Sequence of chain 1.B:
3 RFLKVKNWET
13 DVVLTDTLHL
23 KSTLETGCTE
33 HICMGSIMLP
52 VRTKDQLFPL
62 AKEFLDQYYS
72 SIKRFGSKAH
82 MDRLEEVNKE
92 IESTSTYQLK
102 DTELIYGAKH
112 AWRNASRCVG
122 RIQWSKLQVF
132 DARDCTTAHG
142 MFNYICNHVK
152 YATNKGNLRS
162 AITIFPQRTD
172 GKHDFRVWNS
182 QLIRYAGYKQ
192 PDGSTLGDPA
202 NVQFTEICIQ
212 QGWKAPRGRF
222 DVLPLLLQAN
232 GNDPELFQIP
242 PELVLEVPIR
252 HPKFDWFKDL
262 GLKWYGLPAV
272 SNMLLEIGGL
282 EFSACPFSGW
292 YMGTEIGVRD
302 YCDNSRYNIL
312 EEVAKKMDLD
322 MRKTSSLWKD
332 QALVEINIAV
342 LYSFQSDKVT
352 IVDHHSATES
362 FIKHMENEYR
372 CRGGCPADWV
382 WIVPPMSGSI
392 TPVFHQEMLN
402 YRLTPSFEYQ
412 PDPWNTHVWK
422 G

The protein below binds the small molecule below.
Small molecule (SMILES): [H]/N=C(\CS)NCCC[C@H](N)C(=O)O

Binding-site contacts:
Ligand atom NE contacts residue GLU296 of chain 1.B at 3.6 Å.
Ligand atom C1 contacts residue PRO269 of chain 1.B at 3.9 Å (hydrophobic).
Ligand atom CD contacts residue HEM1 of chain 1.H at 3.8 Å.
Ligand atom C contacts residue GLU296 of chain 1.B at 4.1 Å.
Ligand atom OA1 contacts residue ASP301 of chain 1.B at 3.3 Å (salt-bridge).
Ligand atom OA1 contacts residue TYR266 of chain 1.B at 3.5 Å (h-bond).
Ligand atom NH contacts residue PRO269 of chain 1.B at 3.9 Å.
Ligand atom OA1 contacts residue TYR292 of chain 1.B at 2.8 Å (h-bond).
Ligand atom CB contacts residue GLU296 of chain 1.B at 3.2 Å.
Ligand atom CG contacts residue GLU296 of chain 1.B at 3.5 Å.
Ligand atom C contacts residue GLN182 of chain 1.B at 3.9 Å.
Ligand atom N contacts residue HEM1 of chain 1.H at 3.3 Å (h-bond).
Ligand atom C2 contacts residue HEM1 of chain 1.H at 3.4 Å.
Ligand atom N contacts residue GLU296 of chain 1.B at 2.8 Å (salt-bridge).
Ligand atom C1 contacts residue HEM1 of chain 1.H at 4.1 Å.
Ligand atom OA2 contacts residue TYR292 of chain 1.B at 3.2 Å.
Ligand atom CB contacts residue PRO269 of chain 1.B at 4.1 Å (hydrophobic).
Ligand atom CG contacts residue HEM1 of chain 1.H at 4.1 Å.
Ligand atom CB contacts residue TYR292 of chain 1.B at 4.0 Å (hydrophobic).
Ligand atom NE contacts residue VAL271 of chain 1.B at 4.2 Å.
Ligand atom OA2 contacts residue GLU296 of chain 1.B at 3.3 Å.
Ligand atom NH contacts residue HEM1 of chain 1.H at 3.9 Å.
Ligand atom S3 contacts residue PRO269 of chain 1.B at 3.2 Å (h-bond).
Ligand atom CG contacts residue VAL271 of chain 1.B at 4.0 Å (hydrophobic).
Ligand atom C contacts residue ASP301 of chain 1.B at 3.4 Å.
Ligand atom CA contacts residue GLN182 of chain 1.B at 3.6 Å.
Ligand atom CD contacts residue GLU296 of chain 1.B at 2.9 Å.
Ligand atom NH contacts residue TRP291 of chain 1.B at 3.5 Å (h-bond).
Ligand atom S3 contacts residue SER289 of chain 1.B at 3.8 Å.
Ligand atom OA1 contacts residue GLN182 of chain 1.B at 3.3 Å (h-bond).
Ligand atom NH contacts residue GLU296 of chain 1.B at 2.9 Å (salt-bridge).
Ligand atom C contacts residue TYR292 of chain 1.B at 3.4 Å (hydrophobic).
Ligand atom NE contacts residue PRO269 of chain 1.B at 3.9 Å.
Ligand atom CG contacts residue GLN182 of chain 1.B at 4.1 Å.
Ligand atom CB contacts residue GLN182 of chain 1.B at 3.6 Å.
Ligand atom CA contacts residue GLU296 of chain 1.B at 3.5 Å.
Ligand atom C2 contacts residue GLY290 of chain 1.B at 4.1 Å.
Ligand atom OA2 contacts residue ASP301 of chain 1.B at 2.7 Å (salt-bridge).
Ligand atom C1 contacts residue GLU296 of chain 1.B at 3.7 Å.
Ligand atom S3 contacts residue GLY290 of chain 1.B at 3.4 Å (h-bond).